Binding-site contacts:
Ligand atom O contacts residue TYR84 of chain 2.A at 4.3 Å.
Ligand atom OXT contacts residue TYR84 of chain 2.A at 3.1 Å (h-bond).
Ligand atom OXT contacts residue ARG20 of chain 2.A at 3.4 Å (salt-bridge).
Ligand atom C contacts residue ARG92 of chain 2.A at 4.0 Å.
Ligand atom O contacts residue ARG92 of chain 2.A at 4.3 Å.
Ligand atom N contacts residue TYR84 of chain 2.A at 3.3 Å (h-bond).
Ligand atom C contacts residue ARG20 of chain 2.A at 3.9 Å.
Ligand atom CA contacts residue TYR84 of chain 2.A at 3.8 Å (hydrophobic).
Ligand atom OXT contacts residue ARG239 of chain 1.A at 3.9 Å.
Ligand atom O contacts residue ARG20 of chain 2.A at 3.4 Å (salt-bridge).
Ligand atom N contacts residue ARG239 of chain 1.A at 4.5 Å.
Ligand atom OXT contacts residue ARG92 of chain 2.A at 3.1 Å (salt-bridge).
Ligand atom C contacts residue TYR84 of chain 2.A at 3.5 Å (hydrophobic).

Sequence of chain 1.A:
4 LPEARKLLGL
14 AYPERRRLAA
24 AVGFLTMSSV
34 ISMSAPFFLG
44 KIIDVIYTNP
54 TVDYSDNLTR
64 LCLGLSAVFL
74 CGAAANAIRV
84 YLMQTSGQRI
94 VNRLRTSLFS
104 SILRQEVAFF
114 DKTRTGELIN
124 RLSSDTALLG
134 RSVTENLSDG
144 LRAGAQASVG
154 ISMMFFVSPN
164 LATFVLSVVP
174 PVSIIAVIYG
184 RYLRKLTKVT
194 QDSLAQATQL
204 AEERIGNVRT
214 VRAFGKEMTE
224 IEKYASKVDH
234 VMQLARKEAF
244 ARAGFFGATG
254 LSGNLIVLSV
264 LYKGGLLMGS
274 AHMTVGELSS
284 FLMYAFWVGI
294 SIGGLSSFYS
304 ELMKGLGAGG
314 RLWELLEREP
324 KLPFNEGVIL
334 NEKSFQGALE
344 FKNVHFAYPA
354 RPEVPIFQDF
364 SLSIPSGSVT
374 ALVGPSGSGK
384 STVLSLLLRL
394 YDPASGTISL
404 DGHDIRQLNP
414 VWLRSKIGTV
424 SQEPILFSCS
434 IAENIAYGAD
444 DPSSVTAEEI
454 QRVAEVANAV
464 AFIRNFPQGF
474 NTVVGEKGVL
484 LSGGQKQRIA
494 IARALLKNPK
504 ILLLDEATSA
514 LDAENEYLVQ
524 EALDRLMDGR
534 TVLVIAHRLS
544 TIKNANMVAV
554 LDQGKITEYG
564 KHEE

Sequence of chain 2.A:
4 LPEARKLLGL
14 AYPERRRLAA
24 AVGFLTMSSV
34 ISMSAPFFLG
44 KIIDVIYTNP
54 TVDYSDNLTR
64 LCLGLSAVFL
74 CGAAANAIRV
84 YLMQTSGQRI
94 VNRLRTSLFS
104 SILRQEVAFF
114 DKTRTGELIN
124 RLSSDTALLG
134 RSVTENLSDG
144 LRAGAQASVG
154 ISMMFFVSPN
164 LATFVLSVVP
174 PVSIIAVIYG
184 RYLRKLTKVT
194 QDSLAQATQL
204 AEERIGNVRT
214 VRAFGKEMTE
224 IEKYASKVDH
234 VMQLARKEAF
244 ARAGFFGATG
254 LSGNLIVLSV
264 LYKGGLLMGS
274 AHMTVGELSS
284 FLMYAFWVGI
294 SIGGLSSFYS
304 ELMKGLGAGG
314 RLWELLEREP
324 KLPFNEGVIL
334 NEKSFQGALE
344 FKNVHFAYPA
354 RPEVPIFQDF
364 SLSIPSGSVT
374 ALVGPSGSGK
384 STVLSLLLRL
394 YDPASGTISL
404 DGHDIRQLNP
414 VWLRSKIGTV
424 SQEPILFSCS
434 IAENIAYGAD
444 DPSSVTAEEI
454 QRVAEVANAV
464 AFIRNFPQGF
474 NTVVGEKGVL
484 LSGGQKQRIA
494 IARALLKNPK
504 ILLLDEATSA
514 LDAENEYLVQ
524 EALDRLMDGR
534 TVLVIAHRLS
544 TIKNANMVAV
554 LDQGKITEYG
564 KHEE

A small-molecule ligand and the protein it binds are described below.
Small molecule (SMILES): NCC(=O)O